This protein binds this small molecule.
Small molecule (SMILES): CC(=O)N[C@@H]1[C@@H](O)[C@H](O)[C@@H](CO)O[C@H]1O

Binding-site contacts:
Ligand atom O5 contacts residue ASN240 of chain 15.F at 2.4 Å (h-bond).
Ligand atom C1 contacts residue ASN240 of chain 15.F at 1.5 Å.
Ligand atom C3 contacts residue ASN240 of chain 15.F at 3.7 Å.
Ligand atom O7 contacts residue GLY239 of chain 15.F at 3.6 Å.
Ligand atom N2 contacts residue ASN240 of chain 15.F at 2.8 Å (h-bond).
Ligand atom C8 contacts residue ASN240 of chain 15.F at 3.9 Å.
Ligand atom O7 contacts residue ASN240 of chain 15.F at 3.0 Å (h-bond).
Ligand atom C7 contacts residue ASN240 of chain 15.F at 3.2 Å.
Ligand atom C5 contacts residue ASN240 of chain 15.F at 3.7 Å.
Ligand atom C2 contacts residue ASN240 of chain 15.F at 2.5 Å.
Ligand atom C4 contacts residue ASN240 of chain 15.F at 4.3 Å.

Sequence of chain 15.F:
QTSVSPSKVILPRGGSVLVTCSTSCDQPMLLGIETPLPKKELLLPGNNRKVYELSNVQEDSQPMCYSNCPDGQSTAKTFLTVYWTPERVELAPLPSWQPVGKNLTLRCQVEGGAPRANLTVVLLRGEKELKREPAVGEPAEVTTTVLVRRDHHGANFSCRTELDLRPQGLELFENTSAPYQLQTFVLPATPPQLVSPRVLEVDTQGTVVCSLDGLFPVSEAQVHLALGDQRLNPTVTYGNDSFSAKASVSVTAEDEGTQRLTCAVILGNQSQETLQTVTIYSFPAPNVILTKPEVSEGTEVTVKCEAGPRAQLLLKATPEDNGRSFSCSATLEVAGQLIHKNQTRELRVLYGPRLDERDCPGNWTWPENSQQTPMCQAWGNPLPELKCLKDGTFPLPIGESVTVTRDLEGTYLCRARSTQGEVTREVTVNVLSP